The protein below binds the small molecule below.
Small molecule (SMILES): COc1cc(OC)c2[nH]c(=O)cc(C)c2c1OC

Binding-site contacts:
Ligand atom C15 contacts residue GLY149 of chain 1.A at 3.8 Å.
Ligand atom C12 contacts residue FAD1 of chain 1.E at 3.5 Å.
Ligand atom C9 contacts residue FAD1 of chain 1.E at 3.7 Å.
Ligand atom C7 contacts residue GLY150 of chain 1.A at 4.0 Å.
Ligand atom C9 contacts residue ASN161 of chain 1.A at 3.8 Å.
Ligand atom O11 contacts residue FAD1 of chain 1.E at 3.7 Å.
Ligand atom C18 contacts residue TRP105 of chain 1.A at 3.8 Å (hydrophobic).
Ligand atom C6 contacts residue FAD1 of chain 1.E at 3.4 Å.
Ligand atom O17 contacts residue FAD1 of chain 1.E at 3.4 Å (h-bond).
Ligand atom N10 contacts residue PHE178 of chain 1.B at 4.0 Å.
Ligand atom N10 contacts residue TYR155 of chain 1.A at 4.0 Å.
Ligand atom N10 contacts residue FAD1 of chain 1.E at 3.7 Å.
Ligand atom C8 contacts residue GLY150 of chain 1.A at 3.3 Å.
Ligand atom C1 contacts residue FAD1 of chain 1.E at 3.5 Å.
Ligand atom C3 contacts residue FAD1 of chain 1.E at 3.5 Å.
Ligand atom C4 contacts residue FAD1 of chain 1.E at 3.3 Å.
Ligand atom C5 contacts residue FAD1 of chain 1.E at 3.2 Å.
Ligand atom O13 contacts residue PHE126 of chain 1.B at 3.5 Å.
Ligand atom O16 contacts residue GLY150 of chain 1.A at 3.4 Å.
Ligand atom C14 contacts residue FAD1 of chain 1.E at 3.4 Å.
Ligand atom C2 contacts residue FAD1 of chain 1.E at 3.6 Å.
Ligand atom O17 contacts residue PHE178 of chain 1.B at 3.5 Å.
Ligand atom C18 contacts residue PHE106 of chain 1.A at 3.5 Å (hydrophobic).
Ligand atom C4 contacts residue PHE178 of chain 1.B at 3.5 Å (hydrophobic).
Ligand atom O16 contacts residue ASN161 of chain 1.A at 2.9 Å (h-bond).
Ligand atom C3 contacts residue PHE178 of chain 1.B at 3.8 Å (hydrophobic).
Ligand atom C18 contacts residue GLY174 of chain 1.B at 2.9 Å.
Ligand atom C9 contacts residue GLY150 of chain 1.A at 3.7 Å.
Ligand atom O16 contacts residue MET154 of chain 1.A at 3.6 Å (h-bond).
Ligand atom O17 contacts residue PHE106 of chain 1.A at 3.9 Å.
Ligand atom C14 contacts residue TRP105 of chain 1.A at 3.4 Å (hydrophobic).
Ligand atom C18 contacts residue PHE178 of chain 1.B at 3.7 Å (hydrophobic).
Ligand atom N10 contacts residue ASN161 of chain 1.A at 3.8 Å.
Ligand atom C8 contacts residue FAD1 of chain 1.E at 4.0 Å.
Ligand atom C18 contacts residue FAD1 of chain 1.E at 3.2 Å.
Ligand atom C7 contacts residue GLY149 of chain 1.A at 4.0 Å.
Ligand atom O13 contacts residue FAD1 of chain 1.E at 3.2 Å.
Ligand atom C14 contacts residue PHE126 of chain 1.B at 3.5 Å (hydrophobic).
Ligand atom C8 contacts residue GLY149 of chain 1.A at 3.6 Å.
Ligand atom C5 contacts residue PHE178 of chain 1.B at 3.8 Å (hydrophobic).

Sequence of chain 1.A:
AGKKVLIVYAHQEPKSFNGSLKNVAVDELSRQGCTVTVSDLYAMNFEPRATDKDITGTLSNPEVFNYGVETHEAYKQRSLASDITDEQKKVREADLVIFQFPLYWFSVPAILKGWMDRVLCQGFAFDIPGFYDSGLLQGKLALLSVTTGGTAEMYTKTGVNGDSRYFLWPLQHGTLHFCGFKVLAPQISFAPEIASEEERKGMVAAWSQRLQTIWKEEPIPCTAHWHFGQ

Sequence of chain 1.B:
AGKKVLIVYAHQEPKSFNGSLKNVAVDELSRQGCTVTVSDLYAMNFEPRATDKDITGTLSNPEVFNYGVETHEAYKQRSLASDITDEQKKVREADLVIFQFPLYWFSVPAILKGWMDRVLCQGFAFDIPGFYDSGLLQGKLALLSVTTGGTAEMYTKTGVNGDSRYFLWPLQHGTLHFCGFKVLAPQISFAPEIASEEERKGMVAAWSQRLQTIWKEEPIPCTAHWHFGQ